Binding-site contacts:
Ligand atom O3 contacts residue ARG290 of chain 1.C at 4.3 Å.
Ligand atom O2 contacts residue ZN1 of chain 1.Q at 2.1 Å.
Ligand atom O1 contacts residue ARG173 of chain 1.C at 3.6 Å (salt-bridge).
Ligand atom C2 contacts residue ZN1 of chain 1.Q at 2.8 Å.
Ligand atom O5 contacts residue ZN1 of chain 1.Q at 2.1 Å.
Ligand atom C4 contacts residue OAU1 of chain 1.T at 4.3 Å.
Ligand atom O4 contacts residue VAL281 of chain 1.C at 4.2 Å.
Ligand atom C3 contacts residue ZN1 of chain 1.Q at 4.2 Å.
Ligand atom O4 contacts residue THR292 of chain 1.C at 3.3 Å (h-bond).
Ligand atom O4 contacts residue PHE211 of chain 1.C at 3.7 Å.
Ligand atom O3 contacts residue PHE211 of chain 1.C at 3.8 Å.
Ligand atom C3 contacts residue ARG173 of chain 1.C at 4.3 Å.
Ligand atom C5 contacts residue THR292 of chain 1.C at 3.2 Å.
Ligand atom C5 contacts residue ARG173 of chain 1.C at 3.3 Å.
Ligand atom O3 contacts residue THR292 of chain 1.C at 2.5 Å (h-bond).
Ligand atom C1 contacts residue SER209 of chain 1.C at 3.7 Å.
Ligand atom C5 contacts residue ARG290 of chain 1.C at 3.7 Å.
Ligand atom C3 contacts residue VAL281 of chain 1.C at 4.1 Å (hydrophobic).
Ligand atom O4 contacts residue ARG290 of chain 1.C at 2.8 Å (salt-bridge).
Ligand atom O1 contacts residue ZN1 of chain 1.Q at 4.1 Å.
Ligand atom O2 contacts residue HIS184 of chain 1.C at 4.2 Å.
Ligand atom C4 contacts residue ILE181 of chain 1.C at 4.0 Å (hydrophobic).
Ligand atom O2 contacts residue PHE296 of chain 1.C at 4.4 Å.
Ligand atom O3 contacts residue ARG173 of chain 1.C at 2.6 Å (salt-bridge).
Ligand atom O1 contacts residue TYR210 of chain 1.C at 3.7 Å.
Ligand atom O1 contacts residue SER209 of chain 1.C at 3.6 Å.
Ligand atom O5 contacts residue HIS279 of chain 1.C at 3.2 Å (h-bond).
Ligand atom O1 contacts residue GLY295 of chain 1.C at 4.0 Å.
Ligand atom C3 contacts residue PHE211 of chain 1.C at 4.0 Å (hydrophobic).
Ligand atom C1 contacts residue ZN1 of chain 1.Q at 2.9 Å.
Ligand atom C5 contacts residue PHE211 of chain 1.C at 3.9 Å (hydrophobic).
Ligand atom O2 contacts residue SER209 of chain 1.C at 3.0 Å (h-bond).
Ligand atom C1 contacts residue HIS279 of chain 1.C at 4.2 Å.
Ligand atom C2 contacts residue HIS279 of chain 1.C at 4.0 Å.
Ligand atom O5 contacts residue HIS184 of chain 1.C at 3.2 Å (h-bond).
Ligand atom C4 contacts residue ARG173 of chain 1.C at 3.2 Å.
Ligand atom O2 contacts residue HIS279 of chain 1.C at 3.5 Å (h-bond).
Ligand atom C2 contacts residue HIS184 of chain 1.C at 4.3 Å.
Ligand atom O1 contacts residue PHE211 of chain 1.C at 4.0 Å.
Ligand atom C1 contacts residue ARG173 of chain 1.C at 4.2 Å.

The protein below binds the small molecule below.
Small molecule (SMILES): O=C(O)CCC(=O)C(=O)O

Sequence of chain 1.C:
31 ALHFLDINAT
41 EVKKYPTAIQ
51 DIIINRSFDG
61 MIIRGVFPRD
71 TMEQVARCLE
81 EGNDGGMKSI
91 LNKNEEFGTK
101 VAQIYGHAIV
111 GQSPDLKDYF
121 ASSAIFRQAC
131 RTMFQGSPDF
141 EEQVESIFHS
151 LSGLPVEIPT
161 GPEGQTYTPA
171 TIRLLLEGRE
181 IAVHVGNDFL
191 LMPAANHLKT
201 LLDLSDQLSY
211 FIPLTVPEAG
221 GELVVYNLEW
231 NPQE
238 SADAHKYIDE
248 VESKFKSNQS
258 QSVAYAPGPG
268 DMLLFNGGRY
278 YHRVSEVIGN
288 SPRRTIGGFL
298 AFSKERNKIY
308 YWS